A protein and the small-molecule ligand that binds it are described below.
Small molecule (SMILES): Cc1cc2c(cc1C)N(C[C@H](O)[C@H](O)[C@H](O)COP(=O)(O)O)C1=NC(=O)NC(=O)[C@@H]1N2

Sequence of chain 1.A:
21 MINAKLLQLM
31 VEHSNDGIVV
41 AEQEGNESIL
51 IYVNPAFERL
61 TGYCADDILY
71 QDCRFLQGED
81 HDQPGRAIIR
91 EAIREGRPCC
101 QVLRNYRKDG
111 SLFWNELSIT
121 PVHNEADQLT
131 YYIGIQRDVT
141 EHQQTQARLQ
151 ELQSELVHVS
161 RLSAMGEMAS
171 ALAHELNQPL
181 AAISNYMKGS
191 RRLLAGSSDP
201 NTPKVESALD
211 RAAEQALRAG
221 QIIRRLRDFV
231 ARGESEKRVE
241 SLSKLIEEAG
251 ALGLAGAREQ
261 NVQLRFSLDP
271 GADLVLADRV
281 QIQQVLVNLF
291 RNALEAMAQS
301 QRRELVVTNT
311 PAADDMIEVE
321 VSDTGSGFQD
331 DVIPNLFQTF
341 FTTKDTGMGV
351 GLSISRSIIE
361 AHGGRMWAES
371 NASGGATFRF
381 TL

Binding-site contacts:
Ligand atom C4A contacts residue GLN136 of chain 1.A at 3.3 Å.
Ligand atom O2 contacts residue CYS73 of chain 1.A at 3.4 Å (h-bond).
Ligand atom C10 contacts residue LEU117 of chain 1.A at 3.1 Å (hydrophobic).
Ligand atom O2' contacts residue ASP72 of chain 1.A at 2.7 Å (salt-bridge).
Ligand atom C8 contacts residue ILE119 of chain 1.A at 3.5 Å (hydrophobic).
Ligand atom O1P contacts residue ARG74 of chain 1.A at 2.8 Å (salt-bridge).
Ligand atom P contacts residue ARG74 of chain 1.A at 3.3 Å.
Ligand atom C2 contacts residue CYS73 of chain 1.A at 2.8 Å (hydrophobic).
Ligand atom O2P contacts residue ARG90 of chain 1.A at 3.5 Å (salt-bridge).
Ligand atom C9 contacts residue ILE119 of chain 1.A at 3.4 Å (hydrophobic).
Ligand atom O4' contacts residue ARG86 of chain 1.A at 3.5 Å.
Ligand atom O1P contacts residue ARG86 of chain 1.A at 3.1 Å (salt-bridge).
Ligand atom P contacts residue ARG86 of chain 1.A at 3.4 Å.
Ligand atom C4A contacts residue LEU117 of chain 1.A at 3.6 Å (hydrophobic).
Ligand atom O3P contacts residue ARG90 of chain 1.A at 2.9 Å (salt-bridge).
Ligand atom C9A contacts residue LEU117 of chain 1.A at 3.5 Å (hydrophobic).
Ligand atom O4 contacts residue GLN136 of chain 1.A at 2.5 Å (h-bond).
Ligand atom N3 contacts residue ASN115 of chain 1.A at 3.3 Å (h-bond).
Ligand atom C10 contacts residue CYS73 of chain 1.A at 3.0 Å (hydrophobic).
Ligand atom C5A contacts residue GLN136 of chain 1.A at 3.5 Å.
Ligand atom N5 contacts residue LEU117 of chain 1.A at 3.2 Å.
Ligand atom C4 contacts residue ASN115 of chain 1.A at 3.2 Å.
Ligand atom N3 contacts residue LEU76 of chain 1.A at 3.6 Å.
Ligand atom C4 contacts residue CYS73 of chain 1.A at 3.0 Å (hydrophobic).
Ligand atom C4A contacts residue CYS73 of chain 1.A at 2.8 Å (hydrophobic).
Ligand atom N10 contacts residue LEU117 of chain 1.A at 3.3 Å.
Ligand atom O2' contacts residue ARG74 of chain 1.A at 3.5 Å (salt-bridge).
Ligand atom O2P contacts residue ARG74 of chain 1.A at 3.1 Å (salt-bridge).
Ligand atom N3 contacts residue CYS73 of chain 1.A at 2.8 Å (h-bond).
Ligand atom O4' contacts residue GLN77 of chain 1.A at 2.8 Å (h-bond).
Ligand atom O2 contacts residue ASN105 of chain 1.A at 2.8 Å (h-bond).
Ligand atom N3 contacts residue ASN105 of chain 1.A at 2.9 Å (h-bond).
Ligand atom N1 contacts residue CYS73 of chain 1.A at 3.0 Å (h-bond).
Ligand atom O3P contacts residue ARG86 of chain 1.A at 3.1 Å (salt-bridge).
Ligand atom C5A contacts residue LEU117 of chain 1.A at 3.5 Å (hydrophobic).
Ligand atom O4 contacts residue ASN115 of chain 1.A at 2.5 Å (h-bond).
Ligand atom C4 contacts residue GLN136 of chain 1.A at 3.2 Å.
Ligand atom C2 contacts residue ASN105 of chain 1.A at 3.3 Å.
Ligand atom O2' contacts residue CYS73 of chain 1.A at 2.9 Å.
Ligand atom N5 contacts residue GLN136 of chain 1.A at 2.5 Å (h-bond).